This small molecule binds to this protein.
Small molecule (SMILES): CC(=O)N[C@@H]1[C@@H](O)[C@H](O)[C@@H](CO)O[C@H]1O

Binding-site contacts:
Ligand atom C2 contacts residue ASN157 of chain 1.A at 2.3 Å.
Ligand atom C8 contacts residue ASN157 of chain 1.A at 4.4 Å.
Ligand atom C3 contacts residue ASN157 of chain 1.A at 3.6 Å.
Ligand atom C8 contacts residue SER155 of chain 1.A at 3.4 Å.
Ligand atom O7 contacts residue GLN135 of chain 1.A at 3.9 Å.
Ligand atom C8 contacts residue LYS168 of chain 1.A at 4.4 Å.
Ligand atom C8 contacts residue GLN135 of chain 1.A at 3.6 Å.
Ligand atom C1 contacts residue ASN157 of chain 1.A at 1.4 Å.
Ligand atom O5 contacts residue ASN157 of chain 1.A at 2.4 Å (h-bond).
Ligand atom O7 contacts residue ASN157 of chain 1.A at 3.9 Å.
Ligand atom C7 contacts residue PHE156 of chain 1.A at 4.4 Å (hydrophobic).
Ligand atom C5 contacts residue ASN157 of chain 1.A at 3.6 Å.
Ligand atom C7 contacts residue GLN135 of chain 1.A at 4.1 Å.
Ligand atom C7 contacts residue ASN157 of chain 1.A at 3.6 Å.
Ligand atom C4 contacts residue ASN157 of chain 1.A at 4.1 Å.
Ligand atom C8 contacts residue PHE156 of chain 1.A at 3.6 Å (hydrophobic).
Ligand atom N2 contacts residue ASN157 of chain 1.A at 2.8 Å (h-bond).

Sequence of chain 1.A:
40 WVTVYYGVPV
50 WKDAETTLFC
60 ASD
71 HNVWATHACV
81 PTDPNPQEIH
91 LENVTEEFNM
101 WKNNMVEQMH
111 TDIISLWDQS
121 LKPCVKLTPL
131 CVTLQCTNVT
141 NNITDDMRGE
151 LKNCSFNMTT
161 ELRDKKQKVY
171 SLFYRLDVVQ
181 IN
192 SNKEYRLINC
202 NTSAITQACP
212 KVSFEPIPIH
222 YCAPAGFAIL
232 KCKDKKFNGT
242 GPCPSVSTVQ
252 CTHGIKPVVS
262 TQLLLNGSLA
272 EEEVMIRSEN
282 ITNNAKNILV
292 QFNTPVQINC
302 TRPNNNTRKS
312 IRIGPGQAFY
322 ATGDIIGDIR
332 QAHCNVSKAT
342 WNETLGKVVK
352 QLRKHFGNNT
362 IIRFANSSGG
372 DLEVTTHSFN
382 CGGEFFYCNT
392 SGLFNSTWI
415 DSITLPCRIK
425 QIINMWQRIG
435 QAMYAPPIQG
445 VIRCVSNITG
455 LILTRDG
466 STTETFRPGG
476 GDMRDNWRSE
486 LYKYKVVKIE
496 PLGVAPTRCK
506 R